Sequence of chain 46.C:
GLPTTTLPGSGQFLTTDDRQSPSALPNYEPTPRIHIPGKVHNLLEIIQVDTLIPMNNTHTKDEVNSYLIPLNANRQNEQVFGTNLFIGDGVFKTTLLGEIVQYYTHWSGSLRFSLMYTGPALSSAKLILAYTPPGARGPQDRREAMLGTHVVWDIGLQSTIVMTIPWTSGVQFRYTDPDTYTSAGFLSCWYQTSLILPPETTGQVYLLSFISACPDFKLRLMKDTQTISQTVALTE

Sequence of chain 46.A:
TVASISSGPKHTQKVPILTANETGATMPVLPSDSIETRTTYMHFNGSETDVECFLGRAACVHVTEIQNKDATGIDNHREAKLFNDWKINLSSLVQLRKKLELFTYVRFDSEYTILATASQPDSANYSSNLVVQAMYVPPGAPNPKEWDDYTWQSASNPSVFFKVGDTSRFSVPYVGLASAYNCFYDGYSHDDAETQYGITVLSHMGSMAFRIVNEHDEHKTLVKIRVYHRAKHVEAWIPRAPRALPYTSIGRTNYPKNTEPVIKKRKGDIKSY

This protein binds this small molecule.
Small molecule (SMILES): Cc1cc(CCCCCCCOc2ccc(C3=N[C@@H](C)CO3)cc2)on1

Binding-site contacts:
Ligand atom C4B contacts residue LEU106 of chain 46.A at 4.0 Å (hydrophobic).
Ligand atom C2C contacts residue TYR152 of chain 46.A at 4.0 Å (hydrophobic).
Ligand atom O1 contacts residue VAL188 of chain 46.A at 3.8 Å.
Ligand atom C6B contacts residue LEU106 of chain 46.A at 4.0 Å (hydrophobic).
Ligand atom C7C contacts residue TYR128 of chain 46.A at 3.6 Å (hydrophobic).
Ligand atom CM1 contacts residue SER107 of chain 46.A at 3.9 Å.
Ligand atom C5B contacts residue LEU106 of chain 46.A at 3.8 Å (hydrophobic).
Ligand atom C4 contacts residue TYR152 of chain 46.A at 3.9 Å (hydrophobic).
Ligand atom C4 contacts residue PHE186 of chain 46.A at 3.6 Å (hydrophobic).
Ligand atom C31 contacts residue PRO174 of chain 46.A at 3.4 Å (hydrophobic).
Ligand atom C4A contacts residue ASN198 of chain 46.A at 3.9 Å.
Ligand atom N2 contacts residue PHE186 of chain 46.A at 3.7 Å.
Ligand atom C2C contacts residue VAL188 of chain 46.A at 3.2 Å (hydrophobic).
Ligand atom O1 contacts residue ALA24 of chain 46.C at 3.6 Å.
Ligand atom C3 contacts residue PHE186 of chain 46.A at 3.8 Å (hydrophobic).
Ligand atom C5B contacts residue TYR197 of chain 46.A at 3.8 Å (hydrophobic).
Ligand atom N2 contacts residue ALA24 of chain 46.C at 3.4 Å.
Ligand atom C5C contacts residue ILE104 of chain 46.A at 3.8 Å (hydrophobic).
Ligand atom C3C contacts residue VAL188 of chain 46.A at 3.3 Å (hydrophobic).
Ligand atom O1B contacts residue ILE104 of chain 46.A at 3.9 Å.
Ligand atom O1 contacts residue PHE186 of chain 46.A at 3.5 Å.
Ligand atom O1 contacts residue TYR152 of chain 46.A at 3.9 Å.
Ligand atom C6C contacts residue VAL191 of chain 46.A at 3.2 Å (hydrophobic).
Ligand atom C3C contacts residue TYR128 of chain 46.A at 3.9 Å (hydrophobic).
Ligand atom C3 contacts residue PRO174 of chain 46.A at 3.8 Å (hydrophobic).
Ligand atom C7C contacts residue VAL191 of chain 46.A at 4.0 Å (hydrophobic).
Ligand atom N2 contacts residue PRO174 of chain 46.A at 3.9 Å.
Ligand atom C31 contacts residue SER175 of chain 46.A at 3.6 Å.
Ligand atom C1C contacts residue TYR152 of chain 46.A at 4.0 Å (hydrophobic).
Ligand atom C7C contacts residue TYR197 of chain 46.A at 3.8 Å (hydrophobic).
Ligand atom C4 contacts residue MET224 of chain 46.A at 3.8 Å (hydrophobic).
Ligand atom O1B contacts residue TYR128 of chain 46.A at 3.9 Å.
Ligand atom C5 contacts residue TYR152 of chain 46.A at 3.8 Å (hydrophobic).
Ligand atom C31 contacts residue VAL176 of chain 46.A at 3.3 Å (hydrophobic).
Ligand atom C6B contacts residue TYR197 of chain 46.A at 3.7 Å (hydrophobic).
Ligand atom C31 contacts residue ALA150 of chain 46.A at 3.1 Å (hydrophobic).
Ligand atom C4C contacts residue ILE104 of chain 46.A at 3.9 Å (hydrophobic).
Ligand atom C4C contacts residue TYR152 of chain 46.A at 3.8 Å (hydrophobic).
Ligand atom C5 contacts residue PHE186 of chain 46.A at 3.5 Å (hydrophobic).
Ligand atom C5C contacts residue TYR128 of chain 46.A at 3.5 Å (hydrophobic).